Sequence of chain 57.D:
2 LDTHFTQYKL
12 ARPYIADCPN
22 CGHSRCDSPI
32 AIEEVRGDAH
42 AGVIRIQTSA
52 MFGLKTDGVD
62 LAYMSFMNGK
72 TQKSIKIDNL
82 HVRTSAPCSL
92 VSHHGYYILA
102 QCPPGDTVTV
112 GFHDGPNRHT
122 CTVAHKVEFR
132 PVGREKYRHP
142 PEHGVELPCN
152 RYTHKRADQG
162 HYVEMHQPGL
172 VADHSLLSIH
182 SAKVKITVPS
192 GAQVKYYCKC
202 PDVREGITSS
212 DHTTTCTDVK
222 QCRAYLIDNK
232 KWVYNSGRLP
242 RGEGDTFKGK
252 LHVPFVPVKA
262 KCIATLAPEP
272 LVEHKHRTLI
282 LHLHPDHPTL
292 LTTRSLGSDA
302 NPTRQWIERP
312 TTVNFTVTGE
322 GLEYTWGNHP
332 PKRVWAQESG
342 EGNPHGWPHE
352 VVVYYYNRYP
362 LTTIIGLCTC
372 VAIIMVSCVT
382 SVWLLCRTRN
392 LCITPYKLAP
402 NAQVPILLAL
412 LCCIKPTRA

A small-molecule ligand and the protein it binds are described below.
Small molecule (SMILES): O=C(O)[C@@H]1O[C@H](O[C@H]2[C@@H](OS(=O)(=O)O)O[C@@H](O)[C@H](NS(=O)(=O)O)[C@H]2O)[C@@H](OS(=O)(=O)O)[C@H](O)[C@@H]1O

Binding-site contacts:
Ligand atom OAH contacts residue LEU2 of chain 57.D at 2.8 Å (h-bond).
Ligand atom O6B contacts residue HIS155 of chain 57.D at 3.3 Å (h-bond).
Ligand atom OAH contacts residue ASP3 of chain 57.D at 4.0 Å.
Ligand atom OAF contacts residue ALA158 of chain 57.D at 3.3 Å.
Ligand atom O4 contacts residue LYS156 of chain 57.D at 3.5 Å.
Ligand atom OBI contacts residue LYS156 of chain 57.D at 4.0 Å.
Ligand atom OAH contacts residue THR4 of chain 57.D at 3.7 Å.
Ligand atom C5 contacts residue HIS155 of chain 57.D at 4.0 Å.
Ligand atom SAG contacts residue THR4 of chain 57.D at 3.9 Å.
Ligand atom C6 contacts residue LEU62 of chain 57.D at 3.5 Å (hydrophobic).
Ligand atom O6B contacts residue LYS156 of chain 57.D at 3.3 Å.
Ligand atom O5 contacts residue ARG157 of chain 57.D at 3.8 Å.
Ligand atom O6A contacts residue HIS94 of chain 57.D at 3.2 Å (h-bond).
Ligand atom O6A contacts residue HIS155 of chain 57.D at 3.8 Å.
Ligand atom C2 contacts residue ALA158 of chain 57.D at 3.7 Å (hydrophobic).
Ligand atom OAF contacts residue THR4 of chain 57.D at 2.9 Å (h-bond).
Ligand atom O6A contacts residue LEU62 of chain 57.D at 3.4 Å.
Ligand atom O6A contacts residue SER93 of chain 57.D at 3.2 Å.
Ligand atom O5 contacts residue LYS156 of chain 57.D at 3.4 Å.
Ligand atom O4 contacts residue SER93 of chain 57.D at 3.0 Å (h-bond).
Ligand atom OAH contacts residue ARG157 of chain 57.D at 3.1 Å (salt-bridge).
Ligand atom C3 contacts residue ALA158 of chain 57.D at 4.0 Å (hydrophobic).
Ligand atom C6 contacts residue HIS155 of chain 57.D at 3.4 Å.
Ligand atom O5B contacts residue LYS156 of chain 57.D at 3.3 Å.
Ligand atom OAF contacts residue ARG157 of chain 57.D at 2.8 Å (salt-bridge).
Ligand atom C3 contacts residue LYS156 of chain 57.D at 4.0 Å.
Ligand atom O5 contacts residue HIS155 of chain 57.D at 3.6 Å.
Ligand atom C5 contacts residue LEU62 of chain 57.D at 3.8 Å (hydrophobic).
Ligand atom C4 contacts residue LYS156 of chain 57.D at 4.0 Å.
Ligand atom O3 contacts residue ARG157 of chain 57.D at 3.3 Å (salt-bridge).
Ligand atom SAG contacts residue ARG157 of chain 57.D at 3.6 Å (salt-bridge).
Ligand atom O4 contacts residue HIS155 of chain 57.D at 3.5 Å (h-bond).
Ligand atom O3 contacts residue LYS156 of chain 57.D at 3.0 Å.
Ligand atom O6B contacts residue LEU62 of chain 57.D at 4.0 Å.
Ligand atom O3 contacts residue ALA158 of chain 57.D at 3.0 Å (h-bond).
Ligand atom C6 contacts residue HIS94 of chain 57.D at 3.9 Å.
Ligand atom C6 contacts residue SER93 of chain 57.D at 4.0 Å.
Ligand atom O6B contacts residue ARG157 of chain 57.D at 3.3 Å (salt-bridge).
Ligand atom O6B contacts residue HIS94 of chain 57.D at 4.0 Å.
Ligand atom C3 contacts residue ARG157 of chain 57.D at 3.7 Å.